Binding-site contacts:
Ligand atom C28 contacts residue GLU83 of chain 1.A at 3.4 Å.
Ligand atom CL1 contacts residue TYR218 of chain 1.A at 3.4 Å.
Ligand atom C15 contacts residue ALA180 of chain 1.A at 3.5 Å (hydrophobic).
Ligand atom C17 contacts residue GLY208 of chain 1.A at 3.6 Å.
Ligand atom C7 contacts residue GLY206 of chain 1.A at 3.1 Å.
Ligand atom C14 contacts residue TRP205 of chain 1.A at 3.4 Å (hydrophobic).
Ligand atom C35 contacts residue GLY206 of chain 1.A at 3.4 Å.
Ligand atom F30 contacts residue GLU135 of chain 1.A at 3.1 Å.
Ligand atom C1 contacts residue GLY206 of chain 1.A at 3.5 Å.
Ligand atom C27 contacts residue THR84 of chain 1.A at 3.2 Å.
Ligand atom CL1 contacts residue GLY216 of chain 1.A at 3.6 Å.
Ligand atom F30 contacts residue ARG132 of chain 1.A at 3.6 Å.
Ligand atom C15 contacts residue GLY216 of chain 1.A at 3.6 Å.
Ligand atom C16 contacts residue VAL203 of chain 1.A at 3.6 Å (hydrophobic).
Ligand atom C27 contacts residue PHE162 of chain 1.A at 3.6 Å (hydrophobic).
Ligand atom C28 contacts residue PHE162 of chain 1.A at 3.6 Å (hydrophobic).
Ligand atom C16 contacts residue TRP205 of chain 1.A at 3.4 Å (hydrophobic).
Ligand atom N11 contacts residue GLY208 of chain 1.A at 3.0 Å (h-bond).
Ligand atom O9 contacts residue GLY206 of chain 1.A at 3.0 Å (h-bond).
Ligand atom CL1 contacts residue ILE217 of chain 1.A at 3.6 Å.
Ligand atom F35 contacts residue ARG132 of chain 1.A at 3.6 Å.
Ligand atom O10 contacts residue GLN182 of chain 1.A at 3.6 Å (h-bond).
Ligand atom C35 contacts residue TRP205 of chain 1.A at 3.2 Å (hydrophobic).
Ligand atom C15 contacts residue ASP179 of chain 1.A at 3.3 Å.
Ligand atom N11 contacts residue GLY206 of chain 1.A at 3.5 Å (h-bond).
Ligand atom O9 contacts residue TRP205 of chain 1.A at 3.4 Å.
Ligand atom C26 contacts residue TRP205 of chain 1.A at 3.5 Å (hydrophobic).
Ligand atom C27 contacts residue GLU83 of chain 1.A at 3.5 Å.
Ligand atom F32 contacts residue TYR85 of chain 1.A at 3.4 Å.
Ligand atom C12 contacts residue GLY206 of chain 1.A at 3.4 Å.
Ligand atom C20 contacts residue GLY206 of chain 1.A at 3.5 Å.
Ligand atom C12 contacts residue TRP205 of chain 1.A at 3.6 Å (hydrophobic).
Ligand atom N8 contacts residue GLY206 of chain 1.A at 3.2 Å (h-bond).
Ligand atom F36 contacts residue GLN182 of chain 1.A at 3.6 Å.
Ligand atom C29 contacts residue THR84 of chain 1.A at 3.3 Å.
Ligand atom C1 contacts residue GLY208 of chain 1.A at 3.6 Å.
Ligand atom C19 contacts residue GLY206 of chain 1.A at 3.6 Å.
Ligand atom C17 contacts residue ALA180 of chain 1.A at 3.4 Å (hydrophobic).
Ligand atom C23 contacts residue TRP205 of chain 1.A at 3.6 Å (hydrophobic).
Ligand atom C29 contacts residue PHE162 of chain 1.A at 3.6 Å (hydrophobic).

This protein binds this small molecule.
Small molecule (SMILES): O=C(Nc1ccc(Cl)cc1)[C@H]1CN(CC(F)(F)F)C[C@@H]1C(=O)Nc1ccc(-n2ccccc2=O)cc1F

Sequence of chain 1.A:
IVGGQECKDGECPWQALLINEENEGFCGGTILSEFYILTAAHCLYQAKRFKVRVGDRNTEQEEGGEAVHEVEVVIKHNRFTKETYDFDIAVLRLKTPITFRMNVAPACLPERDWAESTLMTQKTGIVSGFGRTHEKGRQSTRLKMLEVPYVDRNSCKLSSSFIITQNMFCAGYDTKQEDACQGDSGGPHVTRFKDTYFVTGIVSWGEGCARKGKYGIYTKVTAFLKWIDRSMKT